This protein binds this small molecule.
Small molecule (SMILES): COc1nc(N)nc2c1ncn2[C@@H]1O[C@H](CO)[C@@H](O)[C@H]1O

Sequence of chain 1.B:
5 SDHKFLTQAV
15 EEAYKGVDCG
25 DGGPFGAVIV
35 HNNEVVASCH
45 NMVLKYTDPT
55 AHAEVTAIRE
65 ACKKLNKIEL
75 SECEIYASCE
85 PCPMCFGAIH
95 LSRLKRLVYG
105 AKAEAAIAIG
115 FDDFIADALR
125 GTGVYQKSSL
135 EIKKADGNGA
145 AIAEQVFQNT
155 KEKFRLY

Binding-site contacts:
Ligand atom O02 contacts residue ALA57 of chain 1.B at 3.0 Å (h-bond).
Ligand atom C10 contacts residue HIS56 of chain 1.B at 3.4 Å.
Ligand atom C14 contacts residue ASP116 of chain 1.B at 3.8 Å.
Ligand atom O19 contacts residue PHE118 of chain 1.B at 3.7 Å.
Ligand atom N21 contacts residue GLU58 of chain 1.B at 3.4 Å (salt-bridge).
Ligand atom O16 contacts residue PHE29 of chain 1.B at 3.7 Å.
Ligand atom O02 contacts residue PHE29 of chain 1.B at 3.2 Å.
Ligand atom O18 contacts residue GLU84 of chain 1.B at 3.2 Å (salt-bridge).
Ligand atom N09 contacts residue HIS56 of chain 1.B at 3.2 Å (h-bond).
Ligand atom O02 contacts residue HIS56 of chain 1.B at 3.6 Å.
Ligand atom O18 contacts residue CYS83 of chain 1.B at 3.7 Å.
Ligand atom C01 contacts residue ASN45 of chain 1.B at 2.8 Å.
Ligand atom O20 contacts residue LEU95 of chain 1.A at 3.2 Å.
Ligand atom C01 contacts residue PHE29 of chain 1.B at 3.6 Å (hydrophobic).
Ligand atom N09 contacts residue TYR161 of chain 1.B at 3.4 Å (h-bond).
Ligand atom N09 contacts residue PHE29 of chain 1.B at 3.5 Å.
Ligand atom O18 contacts residue ALA107 of chain 1.B at 3.4 Å.
Ligand atom N11 contacts residue HIS56 of chain 1.B at 3.6 Å.
Ligand atom N09 contacts residue ASN45 of chain 1.B at 3.6 Å (h-bond).
Ligand atom C10 contacts residue PHE29 of chain 1.B at 3.7 Å (hydrophobic).
Ligand atom N11 contacts residue PHE29 of chain 1.B at 3.7 Å.
Ligand atom N04 contacts residue PHE29 of chain 1.B at 3.4 Å.
Ligand atom C05 contacts residue PHE29 of chain 1.B at 3.4 Å (hydrophobic).
Ligand atom C10 contacts residue TYR161 of chain 1.B at 3.7 Å (hydrophobic).
Ligand atom C01 contacts residue ALA57 of chain 1.B at 3.0 Å (hydrophobic).
Ligand atom N21 contacts residue PRO85 of chain 1.B at 3.7 Å.
Ligand atom C08 contacts residue PHE29 of chain 1.B at 3.5 Å (hydrophobic).
Ligand atom N21 contacts residue CYS83 of chain 1.B at 3.6 Å.
Ligand atom C07 contacts residue HIS56 of chain 1.B at 3.5 Å.
Ligand atom C07 contacts residue PHE29 of chain 1.B at 3.5 Å (hydrophobic).
Ligand atom C03 contacts residue HIS56 of chain 1.B at 3.5 Å.
Ligand atom C08 contacts residue HIS56 of chain 1.B at 3.4 Å.
Ligand atom C03 contacts residue GLU58 of chain 1.B at 3.7 Å.
Ligand atom C01 contacts residue HIS56 of chain 1.B at 3.4 Å.
Ligand atom N21 contacts residue GLU84 of chain 1.B at 2.8 Å (salt-bridge).
Ligand atom C03 contacts residue PHE29 of chain 1.B at 3.2 Å (hydrophobic).
Ligand atom O19 contacts residue ASP116 of chain 1.B at 2.8 Å (salt-bridge).
Ligand atom O02 contacts residue GLU58 of chain 1.B at 3.4 Å (salt-bridge).
Ligand atom N04 contacts residue GLU58 of chain 1.B at 3.1 Å (salt-bridge).
Ligand atom N06 contacts residue PHE29 of chain 1.B at 3.5 Å.

Sequence of chain 1.A:
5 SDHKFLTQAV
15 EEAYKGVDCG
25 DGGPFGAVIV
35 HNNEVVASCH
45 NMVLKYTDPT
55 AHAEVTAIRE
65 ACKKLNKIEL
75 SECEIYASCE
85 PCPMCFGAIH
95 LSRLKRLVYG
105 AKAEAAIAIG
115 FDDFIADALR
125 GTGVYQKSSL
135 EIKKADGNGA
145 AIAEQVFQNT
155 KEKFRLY